Sequence of chain 1.A:
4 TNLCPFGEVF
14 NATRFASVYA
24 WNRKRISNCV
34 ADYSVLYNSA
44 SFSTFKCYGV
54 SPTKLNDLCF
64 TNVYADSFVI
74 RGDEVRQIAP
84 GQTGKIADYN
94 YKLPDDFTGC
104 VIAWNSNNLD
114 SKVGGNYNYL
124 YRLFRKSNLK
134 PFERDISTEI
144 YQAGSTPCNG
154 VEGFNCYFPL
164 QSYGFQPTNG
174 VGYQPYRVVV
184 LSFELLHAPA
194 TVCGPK

A protein and the small-molecule ligand that binds it are described below.
Small molecule (SMILES): CC(=O)N[C@@H]1[C@@H](O)[C@H](O)[C@@H](CO)O[C@H]1O

Binding-site contacts:
Ligand atom O7 contacts residue GLY10 of chain 1.A at 3.2 Å.
Ligand atom C2 contacts residue VAL38 of chain 1.A at 4.4 Å (hydrophobic).
Ligand atom O7 contacts residue PHE9 of chain 1.A at 4.2 Å.
Ligand atom C8 contacts residue PHE9 of chain 1.A at 3.8 Å (hydrophobic).
Ligand atom C1 contacts residue ASN14 of chain 1.A at 1.4 Å.
Ligand atom C5 contacts residue ASN14 of chain 1.A at 3.6 Å.
Ligand atom C8 contacts residue PHE13 of chain 1.A at 3.9 Å (hydrophobic).
Ligand atom C8 contacts residue GLY10 of chain 1.A at 3.7 Å.
Ligand atom C8 contacts residue VAL38 of chain 1.A at 3.6 Å (hydrophobic).
Ligand atom O7 contacts residue ASN14 of chain 1.A at 3.9 Å.
Ligand atom O5 contacts residue ASN14 of chain 1.A at 2.3 Å (h-bond).
Ligand atom C4 contacts residue ASN14 of chain 1.A at 4.2 Å.
Ligand atom O7 contacts residue VAL38 of chain 1.A at 3.4 Å.
Ligand atom C3 contacts residue VAL38 of chain 1.A at 4.2 Å (hydrophobic).
Ligand atom O3 contacts residue VAL38 of chain 1.A at 3.1 Å.
Ligand atom N2 contacts residue ASN14 of chain 1.A at 3.0 Å (h-bond).
Ligand atom C7 contacts residue ASN14 of chain 1.A at 3.7 Å.
Ligand atom N2 contacts residue VAL38 of chain 1.A at 4.0 Å.
Ligand atom C7 contacts residue PHE9 of chain 1.A at 4.3 Å (hydrophobic).
Ligand atom C2 contacts residue ASN14 of chain 1.A at 2.5 Å.
Ligand atom C7 contacts residue VAL38 of chain 1.A at 3.4 Å (hydrophobic).
Ligand atom C3 contacts residue ASN14 of chain 1.A at 3.8 Å.
Ligand atom N2 contacts residue GLY10 of chain 1.A at 4.5 Å.
Ligand atom C7 contacts residue GLY10 of chain 1.A at 3.7 Å.
Ligand atom C8 contacts residue LEU39 of chain 1.A at 4.3 Å (hydrophobic).